Sequence of chain 1.C:
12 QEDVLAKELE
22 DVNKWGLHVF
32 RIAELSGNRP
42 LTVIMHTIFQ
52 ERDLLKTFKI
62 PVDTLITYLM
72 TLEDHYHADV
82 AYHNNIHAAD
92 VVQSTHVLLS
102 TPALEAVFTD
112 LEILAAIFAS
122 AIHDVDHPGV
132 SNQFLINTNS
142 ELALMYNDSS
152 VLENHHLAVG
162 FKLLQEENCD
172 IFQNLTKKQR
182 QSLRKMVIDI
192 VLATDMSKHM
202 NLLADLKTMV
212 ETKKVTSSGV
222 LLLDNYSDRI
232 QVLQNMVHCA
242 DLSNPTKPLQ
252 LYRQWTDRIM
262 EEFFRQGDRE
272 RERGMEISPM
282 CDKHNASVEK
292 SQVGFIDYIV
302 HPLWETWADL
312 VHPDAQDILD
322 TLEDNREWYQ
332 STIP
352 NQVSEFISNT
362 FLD

Binding-site contacts:
Ligand atom C1 contacts residue PHE296 of chain 1.C at 3.7 Å (hydrophobic).
Ligand atom C1 contacts residue GLN293 of chain 1.C at 3.8 Å.
Ligand atom C18 contacts residue PHE296 of chain 1.C at 3.4 Å (hydrophobic).
Ligand atom C contacts residue ILE260 of chain 1.C at 3.7 Å (hydrophobic).
Ligand atom C16 contacts residue MET281 of chain 1.C at 3.6 Å (hydrophobic).
Ligand atom C3 contacts residue PHE296 of chain 1.C at 3.6 Å (hydrophobic).
Ligand atom C4 contacts residue PHE296 of chain 1.C at 3.7 Å (hydrophobic).
Ligand atom CL contacts residue PHE357 of chain 1.C at 3.3 Å.
Ligand atom N2 contacts residue PHE296 of chain 1.C at 3.5 Å.
Ligand atom C14 contacts residue PHE264 of chain 1.C at 3.9 Å (hydrophobic).
Ligand atom C14 contacts residue GLN293 of chain 1.C at 3.3 Å.
Ligand atom C7 contacts residue PHE357 of chain 1.C at 3.9 Å (hydrophobic).
Ligand atom N contacts residue ILE260 of chain 1.C at 3.9 Å.
Ligand atom CL contacts residue PHE296 of chain 1.C at 3.6 Å.
Ligand atom CL contacts residue ILE358 of chain 1.C at 3.8 Å.
Ligand atom N contacts residue GLN293 of chain 1.C at 3.2 Å (h-bond).
Ligand atom C3 contacts residue GLN293 of chain 1.C at 3.9 Å.
Ligand atom C contacts residue ASN245 of chain 1.C at 3.9 Å.
Ligand atom C16 contacts residue SER292 of chain 1.C at 3.9 Å.
Ligand atom C contacts residue GLN293 of chain 1.C at 4.0 Å.
Ligand atom C18 contacts residue PHE357 of chain 1.C at 3.8 Å (hydrophobic).
Ligand atom O contacts residue HIS84 of chain 1.C at 3.6 Å.
Ligand atom C10 contacts residue HIS84 of chain 1.C at 3.8 Å.
Ligand atom C2 contacts residue PHE296 of chain 1.C at 3.2 Å (hydrophobic).
Ligand atom C9 contacts residue HIS84 of chain 1.C at 3.6 Å.
Ligand atom C15 contacts residue MET281 of chain 1.C at 3.7 Å (hydrophobic).
Ligand atom N4 contacts residue SER132 of chain 1.C at 3.8 Å.
Ligand atom C13 contacts residue GLN293 of chain 1.C at 3.7 Å.
Ligand atom C17 contacts residue PHE357 of chain 1.C at 3.6 Å (hydrophobic).
Ligand atom C15 contacts residue SER292 of chain 1.C at 3.9 Å.
Ligand atom C9 contacts residue MET197 of chain 1.C at 3.9 Å (hydrophobic).
Ligand atom C1 contacts residue ASN245 of chain 1.C at 3.7 Å.
Ligand atom N4 contacts residue PHE264 of chain 1.C at 3.6 Å.
Ligand atom C17 contacts residue PHE296 of chain 1.C at 3.7 Å (hydrophobic).
Ligand atom C contacts residue THR257 of chain 1.C at 3.5 Å.
Ligand atom N1 contacts residue PHE296 of chain 1.C at 3.8 Å.
Ligand atom C15 contacts residue GLN293 of chain 1.C at 3.9 Å.
Ligand atom C contacts residue TRP256 of chain 1.C at 3.8 Å (hydrophobic).
Ligand atom C10 contacts residue MET197 of chain 1.C at 3.9 Å (hydrophobic).
Ligand atom N contacts residue PHE296 of chain 1.C at 3.3 Å.

This small molecule binds to this protein.
Small molecule (SMILES): CCc1nc(Nc2ccc(CC(N)=O)cc2)nc(-c2cccc(Cl)c2)n1